The protein below binds the small molecule below.
Small molecule (SMILES): CC(=O)N[C@@H]1[C@@H](O)[C@H](O)[C@@H](CO)O[C@H]1O

Sequence of chain 1.A:
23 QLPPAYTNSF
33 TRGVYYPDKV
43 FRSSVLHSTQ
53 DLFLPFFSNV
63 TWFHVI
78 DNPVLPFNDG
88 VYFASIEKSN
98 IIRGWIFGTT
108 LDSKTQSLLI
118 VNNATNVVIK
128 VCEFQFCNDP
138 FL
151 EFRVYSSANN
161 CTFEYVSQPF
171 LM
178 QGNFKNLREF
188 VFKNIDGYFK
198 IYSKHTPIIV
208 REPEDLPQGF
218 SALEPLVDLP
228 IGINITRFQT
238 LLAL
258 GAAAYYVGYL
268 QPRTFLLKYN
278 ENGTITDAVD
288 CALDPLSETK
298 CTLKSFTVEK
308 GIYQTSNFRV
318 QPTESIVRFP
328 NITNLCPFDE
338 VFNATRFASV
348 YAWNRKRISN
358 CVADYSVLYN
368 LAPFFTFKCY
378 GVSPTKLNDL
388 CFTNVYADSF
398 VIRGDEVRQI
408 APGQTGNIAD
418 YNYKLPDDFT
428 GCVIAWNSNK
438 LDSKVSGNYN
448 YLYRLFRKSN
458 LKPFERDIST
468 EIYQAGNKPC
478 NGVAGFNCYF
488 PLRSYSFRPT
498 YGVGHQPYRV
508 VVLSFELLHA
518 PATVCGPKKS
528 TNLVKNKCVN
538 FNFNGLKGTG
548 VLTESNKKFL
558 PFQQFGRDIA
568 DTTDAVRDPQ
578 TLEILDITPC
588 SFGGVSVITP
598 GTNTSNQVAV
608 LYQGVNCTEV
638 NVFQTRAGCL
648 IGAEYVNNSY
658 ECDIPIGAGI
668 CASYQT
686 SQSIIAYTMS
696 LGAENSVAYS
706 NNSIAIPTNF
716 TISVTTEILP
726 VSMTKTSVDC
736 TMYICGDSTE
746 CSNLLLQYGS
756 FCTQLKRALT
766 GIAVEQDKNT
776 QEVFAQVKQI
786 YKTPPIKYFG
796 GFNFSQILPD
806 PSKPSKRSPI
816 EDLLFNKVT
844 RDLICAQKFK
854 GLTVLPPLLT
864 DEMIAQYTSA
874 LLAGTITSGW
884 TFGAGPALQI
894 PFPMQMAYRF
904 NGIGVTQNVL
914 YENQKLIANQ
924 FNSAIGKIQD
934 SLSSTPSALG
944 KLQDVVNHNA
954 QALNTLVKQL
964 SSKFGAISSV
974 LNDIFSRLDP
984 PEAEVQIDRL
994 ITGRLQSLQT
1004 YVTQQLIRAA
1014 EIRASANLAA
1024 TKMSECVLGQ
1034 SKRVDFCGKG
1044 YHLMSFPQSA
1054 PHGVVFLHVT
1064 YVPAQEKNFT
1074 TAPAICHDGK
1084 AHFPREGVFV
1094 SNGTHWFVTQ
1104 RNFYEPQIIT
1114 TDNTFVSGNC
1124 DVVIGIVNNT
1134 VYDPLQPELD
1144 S

Binding-site contacts:
Ligand atom C1 contacts residue GLN577 of chain 1.A at 3.7 Å.
Ligand atom C8 contacts residue ASN328 of chain 1.A at 3.8 Å.
Ligand atom C7 contacts residue ASN328 of chain 1.A at 3.1 Å.
Ligand atom C4 contacts residue ASN328 of chain 1.A at 4.2 Å.
Ligand atom C7 contacts residue GLN577 of chain 1.A at 3.6 Å.
Ligand atom O7 contacts residue ASN328 of chain 1.A at 3.5 Å (h-bond).
Ligand atom C2 contacts residue ASN328 of chain 1.A at 2.4 Å.
Ligand atom C3 contacts residue GLN577 of chain 1.A at 3.5 Å.
Ligand atom C3 contacts residue ASN328 of chain 1.A at 3.8 Å.
Ligand atom C2 contacts residue GLN577 of chain 1.A at 3.4 Å.
Ligand atom N2 contacts residue ASN328 of chain 1.A at 2.9 Å (h-bond).
Ligand atom C1 contacts residue ASN328 of chain 1.A at 1.4 Å.
Ligand atom C8 contacts residue GLN577 of chain 1.A at 3.6 Å.
Ligand atom C5 contacts residue ASN328 of chain 1.A at 3.6 Å.
Ligand atom N2 contacts residue GLN577 of chain 1.A at 2.7 Å (h-bond).
Ligand atom C8 contacts residue PRO576 of chain 1.A at 4.0 Å (hydrophobic).
Ligand atom O5 contacts residue ASN328 of chain 1.A at 2.4 Å (h-bond).
Ligand atom O3 contacts residue GLN577 of chain 1.A at 4.0 Å.